Binding-site contacts:
Ligand atom C4 contacts residue ASP32 of chain 1.B at 3.5 Å.
Ligand atom O2 contacts residue PHE36 of chain 1.B at 3.5 Å.
Ligand atom O2 contacts residue LEU67 of chain 1.B at 3.7 Å.
Ligand atom C9 contacts residue NDP1 of chain 1.M at 3.4 Å.
Ligand atom NA2 contacts residue THR134 of chain 1.B at 3.7 Å.
Ligand atom CT contacts residue ARG70 of chain 1.B at 3.3 Å.
Ligand atom C2 contacts residue ASP32 of chain 1.B at 3.5 Å.
Ligand atom C14 contacts residue ILE62 of chain 1.B at 3.7 Å (hydrophobic).
Ligand atom O2 contacts residue ARG70 of chain 1.B at 2.4 Å (salt-bridge).
Ligand atom N contacts residue PHE36 of chain 1.B at 3.6 Å.
Ligand atom N3 contacts residue ASP32 of chain 1.B at 2.6 Å (salt-bridge).
Ligand atom NA2 contacts residue ASP32 of chain 1.B at 3.0 Å (salt-bridge).
Ligand atom CT contacts residue SER37 of chain 1.B at 3.7 Å.
Ligand atom C16 contacts residue PHE36 of chain 1.B at 3.7 Å (hydrophobic).
Ligand atom C8A contacts residue PHE36 of chain 1.B at 3.5 Å (hydrophobic).
Ligand atom CT contacts residue LEU67 of chain 1.B at 3.7 Å (hydrophobic).
Ligand atom N8 contacts residue VAL9 of chain 1.B at 3.5 Å (h-bond).
Ligand atom C7 contacts residue NDP1 of chain 1.M at 3.0 Å.
Ligand atom N3 contacts residue ALA11 of chain 1.B at 3.6 Å.
Ligand atom N1 contacts residue NDP1 of chain 1.M at 3.4 Å (h-bond).
Ligand atom O4 contacts residue ASP32 of chain 1.B at 3.5 Å (salt-bridge).
Ligand atom N8 contacts residue NDP1 of chain 1.M at 3.4 Å.
Ligand atom C4A contacts residue NDP1 of chain 1.M at 3.5 Å.
Ligand atom N1 contacts residue PHE36 of chain 1.B at 3.5 Å.
Ligand atom O4 contacts residue LEU33 of chain 1.B at 3.4 Å.
Ligand atom OE2 contacts residue LEU33 of chain 1.B at 3.7 Å.
Ligand atom O2 contacts residue SER37 of chain 1.B at 3.6 Å.
Ligand atom NA2 contacts residue ALA11 of chain 1.B at 3.7 Å.
Ligand atom N8 contacts residue PHE36 of chain 1.B at 3.5 Å.
Ligand atom C7 contacts residue CYS113 of chain 1.B at 2.8 Å (hydrophobic).
Ligand atom C6 contacts residue NDP1 of chain 1.M at 3.2 Å.
Ligand atom N5 contacts residue NDP1 of chain 1.M at 3.7 Å.
Ligand atom N8 contacts residue CYS113 of chain 1.B at 3.3 Å (h-bond).
Ligand atom N1 contacts residue VAL10 of chain 1.B at 3.7 Å.
Ligand atom NA2 contacts residue VAL10 of chain 1.B at 3.5 Å (h-bond).
Ligand atom C2 contacts residue ALA11 of chain 1.B at 3.7 Å (hydrophobic).
Ligand atom N1 contacts residue VAL9 of chain 1.B at 3.7 Å.
Ligand atom C8A contacts residue NDP1 of chain 1.M at 3.2 Å.
Ligand atom O1 contacts residue ARG70 of chain 1.B at 2.9 Å (salt-bridge).
Ligand atom O4 contacts residue LEU25 of chain 1.B at 3.6 Å.

This small molecule binds to this protein.
Small molecule (SMILES): Nc1nc(=O)c2c([nH]1)NCC(CNc1ccc(C(=O)N[C@@H](CCC(=O)O)C(=O)O)cc1)=N2

Sequence of chain 1.B:
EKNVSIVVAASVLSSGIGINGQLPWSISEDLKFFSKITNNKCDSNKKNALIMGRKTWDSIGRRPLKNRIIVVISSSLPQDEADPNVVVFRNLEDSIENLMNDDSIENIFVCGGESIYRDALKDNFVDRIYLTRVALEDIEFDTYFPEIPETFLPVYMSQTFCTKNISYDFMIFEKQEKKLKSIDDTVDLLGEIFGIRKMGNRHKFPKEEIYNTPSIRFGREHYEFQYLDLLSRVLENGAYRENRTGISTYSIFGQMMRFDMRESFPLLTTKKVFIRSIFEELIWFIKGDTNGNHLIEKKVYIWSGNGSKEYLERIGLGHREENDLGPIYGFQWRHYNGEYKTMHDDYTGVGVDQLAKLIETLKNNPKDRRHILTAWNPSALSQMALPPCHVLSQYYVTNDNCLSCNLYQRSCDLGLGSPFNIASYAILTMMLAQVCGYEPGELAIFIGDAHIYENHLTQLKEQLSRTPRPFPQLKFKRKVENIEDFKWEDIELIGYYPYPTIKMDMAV